Sequence of chain 1.G:
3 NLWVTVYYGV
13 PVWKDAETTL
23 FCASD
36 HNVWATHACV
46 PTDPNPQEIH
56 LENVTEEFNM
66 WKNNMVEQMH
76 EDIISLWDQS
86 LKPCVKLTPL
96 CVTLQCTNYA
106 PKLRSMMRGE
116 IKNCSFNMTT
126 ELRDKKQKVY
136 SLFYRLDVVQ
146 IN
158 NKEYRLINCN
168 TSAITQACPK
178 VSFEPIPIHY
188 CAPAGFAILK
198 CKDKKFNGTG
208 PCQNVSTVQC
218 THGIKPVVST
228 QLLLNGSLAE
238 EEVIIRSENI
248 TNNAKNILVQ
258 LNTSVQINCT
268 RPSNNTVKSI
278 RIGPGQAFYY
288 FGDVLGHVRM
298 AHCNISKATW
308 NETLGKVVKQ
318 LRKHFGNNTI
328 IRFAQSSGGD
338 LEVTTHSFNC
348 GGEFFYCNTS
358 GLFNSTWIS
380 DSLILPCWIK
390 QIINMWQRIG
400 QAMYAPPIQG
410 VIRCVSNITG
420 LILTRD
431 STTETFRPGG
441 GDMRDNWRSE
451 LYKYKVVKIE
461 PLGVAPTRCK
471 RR

A small-molecule ligand and the protein it binds are described below.
Small molecule (SMILES): CC(=O)N[C@@H]1[C@@H](O)[C@H](O)[C@@H](CO)O[C@H]1O

Binding-site contacts:
Ligand atom C5 contacts residue ASN265 of chain 1.G at 3.7 Å.
Ligand atom C3 contacts residue ASN265 of chain 1.G at 3.7 Å.
Ligand atom C2 contacts residue GLN263 of chain 1.G at 4.1 Å.
Ligand atom C5 contacts residue ARG412 of chain 1.G at 3.9 Å.
Ligand atom O5 contacts residue VAL414 of chain 1.G at 4.3 Å.
Ligand atom C4 contacts residue GLN263 of chain 1.G at 4.5 Å.
Ligand atom C1 contacts residue ASN265 of chain 1.G at 1.4 Å.
Ligand atom C8 contacts residue SER303 of chain 1.G at 3.6 Å.
Ligand atom C7 contacts residue ASN265 of chain 1.G at 3.4 Å.
Ligand atom C4 contacts residue ASN265 of chain 1.G at 4.2 Å.
Ligand atom C8 contacts residue GLN263 of chain 1.G at 4.2 Å.
Ligand atom O7 contacts residue ASN265 of chain 1.G at 3.6 Å (h-bond).
Ligand atom C3 contacts residue GLN263 of chain 1.G at 3.7 Å.
Ligand atom O5 contacts residue ARG412 of chain 1.G at 2.9 Å (salt-bridge).
Ligand atom O7 contacts residue ASN301 of chain 1.G at 4.1 Å.
Ligand atom C8 contacts residue ASN301 of chain 1.G at 3.4 Å.
Ligand atom N2 contacts residue GLN263 of chain 1.G at 4.0 Å.
Ligand atom C8 contacts residue ILE302 of chain 1.G at 4.0 Å (hydrophobic).
Ligand atom C8 contacts residue ASN265 of chain 1.G at 4.1 Å.
Ligand atom N2 contacts residue ASN265 of chain 1.G at 2.9 Å (h-bond).
Ligand atom C5 contacts residue GLN263 of chain 1.G at 4.3 Å.
Ligand atom C7 contacts residue ASN301 of chain 1.G at 4.3 Å.
Ligand atom C1 contacts residue GLN263 of chain 1.G at 4.0 Å.
Ligand atom O7 contacts residue SER381 of chain 1.G at 4.3 Å.
Ligand atom O5 contacts residue ASN265 of chain 1.G at 2.4 Å (h-bond).
Ligand atom C6 contacts residue ARG412 of chain 1.G at 3.7 Å.
Ligand atom C1 contacts residue VAL414 of chain 1.G at 4.3 Å (hydrophobic).
Ligand atom C2 contacts residue ASN265 of chain 1.G at 2.4 Å.
Ligand atom O6 contacts residue ARG412 of chain 1.G at 3.2 Å (salt-bridge).
Ligand atom C1 contacts residue ARG412 of chain 1.G at 3.8 Å.